Sequence of chain 1.A:
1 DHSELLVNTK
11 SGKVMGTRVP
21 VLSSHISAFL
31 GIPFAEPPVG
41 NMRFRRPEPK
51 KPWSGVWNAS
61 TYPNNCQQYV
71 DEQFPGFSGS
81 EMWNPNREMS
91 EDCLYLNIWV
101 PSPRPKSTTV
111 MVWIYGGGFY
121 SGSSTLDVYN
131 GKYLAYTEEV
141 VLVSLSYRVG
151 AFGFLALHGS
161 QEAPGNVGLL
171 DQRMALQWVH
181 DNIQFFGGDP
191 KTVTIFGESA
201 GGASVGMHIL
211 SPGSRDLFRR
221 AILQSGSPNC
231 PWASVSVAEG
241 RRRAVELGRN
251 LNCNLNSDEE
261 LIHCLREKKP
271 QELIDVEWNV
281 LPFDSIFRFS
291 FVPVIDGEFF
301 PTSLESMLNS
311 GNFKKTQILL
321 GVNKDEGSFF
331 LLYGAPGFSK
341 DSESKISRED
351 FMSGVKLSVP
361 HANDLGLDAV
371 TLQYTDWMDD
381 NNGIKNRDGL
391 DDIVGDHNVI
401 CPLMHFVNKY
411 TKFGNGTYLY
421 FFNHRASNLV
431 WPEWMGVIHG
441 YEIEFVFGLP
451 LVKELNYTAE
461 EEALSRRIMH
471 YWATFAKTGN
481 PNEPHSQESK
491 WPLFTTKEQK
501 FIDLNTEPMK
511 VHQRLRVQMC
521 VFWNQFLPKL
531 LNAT

Binding-site contacts:
Ligand atom C3 contacts residue ASN58 of chain 1.A at 4.0 Å.
Ligand atom N2 contacts residue ASN58 of chain 1.A at 3.0 Å (h-bond).
Ligand atom C8 contacts residue ASN58 of chain 1.A at 4.2 Å.
Ligand atom C1 contacts residue ASN58 of chain 1.A at 1.5 Å.
Ligand atom C4 contacts residue ASN58 of chain 1.A at 4.4 Å.
Ligand atom C1 contacts residue SER60 of chain 1.A at 3.2 Å.
Ligand atom O7 contacts residue ASN58 of chain 1.A at 2.8 Å (h-bond).
Ligand atom O5 contacts residue ASN58 of chain 1.A at 2.4 Å (h-bond).
Ligand atom C7 contacts residue ASN58 of chain 1.A at 3.0 Å.
Ligand atom C5 contacts residue ASN58 of chain 1.A at 3.8 Å.
Ligand atom C5 contacts residue SER60 of chain 1.A at 4.0 Å.
Ligand atom O5 contacts residue SER60 of chain 1.A at 3.7 Å.
Ligand atom C6 contacts residue THR61 of chain 1.A at 3.8 Å.
Ligand atom C5 contacts residue THR61 of chain 1.A at 4.2 Å.
Ligand atom C2 contacts residue SER60 of chain 1.A at 4.3 Å.
Ligand atom C2 contacts residue ASN58 of chain 1.A at 2.6 Å.

A protein and the small-molecule ligand that binds it are described below.
Small molecule (SMILES): CC(=O)N[C@@H]1[C@@H](O)[C@H](O)[C@@H](CO)O[C@H]1O